Binding-site contacts:
Ligand atom C2 contacts residue TRP47 of chain 42.D at 4.2 Å (hydrophobic).
Ligand atom N3 contacts residue TRP47 of chain 42.D at 4.1 Å.
Ligand atom N1 contacts residue TRP47 of chain 42.D at 4.3 Å.
Ligand atom C5 contacts residue TRP47 of chain 42.D at 3.8 Å (hydrophobic).
Ligand atom C6 contacts residue THR48 of chain 42.D at 4.2 Å.
Ligand atom N6 contacts residue TYR50 of chain 42.D at 4.2 Å.
Ligand atom O4' contacts residue LYS143 of chain 42.D at 4.1 Å.
Ligand atom C4 contacts residue TRP47 of chain 42.D at 3.9 Å (hydrophobic).
Ligand atom C5' contacts residue VAL178 of chain 42.E at 4.5 Å (hydrophobic).
Ligand atom N7 contacts residue TRP47 of chain 42.D at 3.7 Å.
Ligand atom N1 contacts residue THR48 of chain 42.D at 4.0 Å.
Ligand atom OP2 contacts residue VAL178 of chain 42.E at 4.5 Å.
Ligand atom N6 contacts residue THR48 of chain 42.D at 3.3 Å (h-bond).
Ligand atom N9 contacts residue TRP47 of chain 42.D at 3.9 Å.
Ligand atom C1' contacts residue TRP47 of chain 42.D at 4.3 Å (hydrophobic).
Ligand atom C8 contacts residue TRP47 of chain 42.D at 3.8 Å (hydrophobic).
Ligand atom O4' contacts residue TRP47 of chain 42.D at 4.1 Å.
Ligand atom OP2 contacts residue GLY49 of chain 42.E at 4.2 Å.
Ligand atom C6 contacts residue TRP47 of chain 42.D at 3.9 Å (hydrophobic).
Ligand atom N6 contacts residue TRP47 of chain 42.D at 3.8 Å.

Sequence of chain 42.E:
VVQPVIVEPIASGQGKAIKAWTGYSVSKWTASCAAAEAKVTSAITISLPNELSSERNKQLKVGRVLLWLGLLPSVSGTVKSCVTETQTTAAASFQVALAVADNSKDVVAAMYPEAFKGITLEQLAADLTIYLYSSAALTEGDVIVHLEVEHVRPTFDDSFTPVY

Sequence of chain 42.D:
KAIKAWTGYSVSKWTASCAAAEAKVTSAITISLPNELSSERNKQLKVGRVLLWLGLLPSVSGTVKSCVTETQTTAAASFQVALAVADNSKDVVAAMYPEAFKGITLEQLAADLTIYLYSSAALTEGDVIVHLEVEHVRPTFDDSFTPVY

The small molecule below binds the protein below.
Small molecule (SMILES): Nc1ncnc2c1ncn2[C@@H]1O[C@H](COO[C@@H]2C[C@@H](CO[P](=O)(O)O[C@H]3[C@@H](O)[C@H](n4cnc5c(N)ncnc54)O[C@@H]3COP(=O)=O)O[C@H]2n2ccc(=O)[nH]c2=O)[C@@H](OOP(O)OC[C@H]2O[C@@H](n3ccc(=O)[nH]c3=O)[C@H](O)[C@@H]2O)[C@H]1O.Op1oo1